The protein below binds the small molecule below.
Small molecule (SMILES): CC(=O)N[C@@H]1[C@@H](O)[C@H](O)[C@@H](CO)O[C@H]1O

Binding-site contacts:
Ligand atom C7 contacts residue ASN67 of chain 11.A at 3.7 Å.
Ligand atom C4 contacts residue ASN67 of chain 11.A at 4.2 Å.
Ligand atom C2 contacts residue ASN67 of chain 11.A at 2.5 Å.
Ligand atom C8 contacts residue PHE90 of chain 11.A at 3.9 Å (hydrophobic).
Ligand atom C1 contacts residue ASN67 of chain 11.A at 1.4 Å.
Ligand atom N2 contacts residue ASN67 of chain 11.A at 2.9 Å (h-bond).
Ligand atom C8 contacts residue ASN67 of chain 11.A at 4.2 Å.
Ligand atom O7 contacts residue ASN67 of chain 11.A at 4.1 Å.
Ligand atom O5 contacts residue ASN67 of chain 11.A at 2.4 Å (h-bond).
Ligand atom C8 contacts residue MET118 of chain 11.A at 4.3 Å (hydrophobic).
Ligand atom C3 contacts residue ASN67 of chain 11.A at 3.8 Å.
Ligand atom C5 contacts residue ASN67 of chain 11.A at 3.7 Å.

Sequence of chain 11.A:
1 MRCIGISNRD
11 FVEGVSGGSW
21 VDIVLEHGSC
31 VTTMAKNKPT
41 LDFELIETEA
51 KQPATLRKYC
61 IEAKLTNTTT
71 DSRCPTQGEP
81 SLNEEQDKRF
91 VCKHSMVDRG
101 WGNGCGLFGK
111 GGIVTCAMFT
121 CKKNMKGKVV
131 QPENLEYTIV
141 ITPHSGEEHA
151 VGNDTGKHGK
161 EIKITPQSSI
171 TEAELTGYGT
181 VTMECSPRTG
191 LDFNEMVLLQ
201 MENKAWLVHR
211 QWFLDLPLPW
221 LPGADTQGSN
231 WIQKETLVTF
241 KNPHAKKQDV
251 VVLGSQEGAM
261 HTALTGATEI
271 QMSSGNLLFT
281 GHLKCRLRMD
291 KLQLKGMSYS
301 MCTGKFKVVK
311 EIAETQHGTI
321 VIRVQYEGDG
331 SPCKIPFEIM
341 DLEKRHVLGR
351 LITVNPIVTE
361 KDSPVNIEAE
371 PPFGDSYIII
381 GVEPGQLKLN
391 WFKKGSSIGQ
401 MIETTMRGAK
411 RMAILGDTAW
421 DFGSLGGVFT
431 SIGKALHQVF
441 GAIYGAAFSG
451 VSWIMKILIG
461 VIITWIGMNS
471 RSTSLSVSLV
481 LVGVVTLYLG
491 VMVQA